Sequence of chain 1.C:
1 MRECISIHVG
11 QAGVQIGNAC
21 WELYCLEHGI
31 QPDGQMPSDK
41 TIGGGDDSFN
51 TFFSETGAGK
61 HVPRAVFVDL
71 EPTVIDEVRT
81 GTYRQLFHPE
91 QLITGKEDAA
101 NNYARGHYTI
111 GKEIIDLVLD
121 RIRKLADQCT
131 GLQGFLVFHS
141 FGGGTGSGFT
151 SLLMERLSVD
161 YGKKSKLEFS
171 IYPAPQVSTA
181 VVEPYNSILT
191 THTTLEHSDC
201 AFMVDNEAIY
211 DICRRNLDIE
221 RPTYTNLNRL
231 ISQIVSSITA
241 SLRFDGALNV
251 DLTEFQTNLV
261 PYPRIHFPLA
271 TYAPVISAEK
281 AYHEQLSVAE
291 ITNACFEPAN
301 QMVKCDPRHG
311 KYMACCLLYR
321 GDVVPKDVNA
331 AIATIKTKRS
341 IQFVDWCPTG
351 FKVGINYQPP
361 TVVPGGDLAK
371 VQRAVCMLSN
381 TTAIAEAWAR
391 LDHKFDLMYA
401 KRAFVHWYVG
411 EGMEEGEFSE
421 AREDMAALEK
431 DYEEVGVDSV

Binding-site contacts:
Ligand atom C13 contacts residue ILE316 of chain 1.D at 3.5 Å (hydrophobic).
Ligand atom N1 contacts residue ALA352 of chain 1.D at 3.5 Å.
Ligand atom C23 contacts residue VAL181 of chain 1.C at 3.6 Å (hydrophobic).
Ligand atom C7 contacts residue ALA248 of chain 1.D at 3.7 Å (hydrophobic).
Ligand atom C22 contacts residue LYS350 of chain 1.D at 3.7 Å.
Ligand atom C23 contacts residue ALA180 of chain 1.C at 3.5 Å (hydrophobic).
Ligand atom O1 contacts residue ALA248 of chain 1.D at 3.4 Å.
Ligand atom C20 contacts residue LYS350 of chain 1.D at 3.6 Å.
Ligand atom C8 contacts residue ASN256 of chain 1.D at 3.6 Å.
Ligand atom C21 contacts residue LYS350 of chain 1.D at 3.6 Å.
Ligand atom N1 contacts residue ALA315 of chain 1.D at 3.2 Å (h-bond).
Ligand atom C19 contacts residue ASN256 of chain 1.D at 3.5 Å.
Ligand atom C9 contacts residue ALA314 of chain 1.D at 3.6 Å (hydrophobic).
Ligand atom C21 contacts residue ASN256 of chain 1.D at 3.2 Å.
Ligand atom C20 contacts residue ASN256 of chain 1.D at 3.2 Å.
Ligand atom C22 contacts residue ALA180 of chain 1.C at 3.3 Å (hydrophobic).
Ligand atom C18 contacts residue MET257 of chain 1.D at 3.6 Å (hydrophobic).
Ligand atom O2 contacts residue LEU253 of chain 1.D at 3.5 Å.
Ligand atom C22 contacts residue THR179 of chain 1.C at 3.2 Å.
Ligand atom C15 contacts residue LYS350 of chain 1.D at 3.6 Å.
Ligand atom C18 contacts residue VAL313 of chain 1.D at 3.5 Å (hydrophobic).
Ligand atom C17 contacts residue ASN348 of chain 1.D at 3.5 Å.
Ligand atom N2 contacts residue ALA248 of chain 1.D at 3.3 Å.
Ligand atom N3 contacts residue ASN256 of chain 1.D at 3.5 Å.
Ligand atom C18 contacts residue ASN256 of chain 1.D at 3.3 Å.
Ligand atom N1 contacts residue ALA314 of chain 1.D at 3.7 Å.
Ligand atom C16 contacts residue ASN347 of chain 1.D at 3.7 Å.
Ligand atom C7 contacts residue LEU246 of chain 1.D at 3.7 Å (hydrophobic).
Ligand atom O2 contacts residue LYS252 of chain 1.D at 3.0 Å (salt-bridge).
Ligand atom C5 contacts residue ALA352 of chain 1.D at 3.6 Å (hydrophobic).
Ligand atom C13 contacts residue ILE368 of chain 1.D at 3.2 Å (hydrophobic).
Ligand atom C11 contacts residue LEU253 of chain 1.D at 3.6 Å (hydrophobic).
Ligand atom C2 contacts residue ASN256 of chain 1.D at 3.7 Å.
Ligand atom O1 contacts residue LEU246 of chain 1.D at 3.4 Å.
Ligand atom C3 contacts residue ASN256 of chain 1.D at 3.7 Å.
Ligand atom C19 contacts residue LYS350 of chain 1.D at 3.4 Å.
Ligand atom C17 contacts residue ASN256 of chain 1.D at 3.4 Å.
Ligand atom C14 contacts residue ILE316 of chain 1.D at 3.2 Å (hydrophobic).
Ligand atom O2 contacts residue ASN256 of chain 1.D at 2.7 Å (h-bond).
Ligand atom C21 contacts residue THR179 of chain 1.C at 3.2 Å.

Sequence of chain 1.D:
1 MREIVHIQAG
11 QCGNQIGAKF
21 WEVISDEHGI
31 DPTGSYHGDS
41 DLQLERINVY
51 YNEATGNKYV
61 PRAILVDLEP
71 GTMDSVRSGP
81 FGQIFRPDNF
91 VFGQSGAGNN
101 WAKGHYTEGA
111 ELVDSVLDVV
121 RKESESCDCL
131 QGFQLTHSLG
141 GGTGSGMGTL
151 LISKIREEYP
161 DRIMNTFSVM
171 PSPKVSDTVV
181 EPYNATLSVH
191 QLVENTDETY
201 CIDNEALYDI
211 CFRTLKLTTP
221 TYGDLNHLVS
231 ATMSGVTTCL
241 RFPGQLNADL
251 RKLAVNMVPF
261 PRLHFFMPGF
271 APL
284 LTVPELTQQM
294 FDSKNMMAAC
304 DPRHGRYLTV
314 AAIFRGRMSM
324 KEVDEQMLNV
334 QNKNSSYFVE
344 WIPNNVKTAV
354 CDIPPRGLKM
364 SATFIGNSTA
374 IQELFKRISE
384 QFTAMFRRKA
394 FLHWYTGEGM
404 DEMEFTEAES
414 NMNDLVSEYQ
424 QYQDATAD

This small molecule binds to this protein.
Small molecule (SMILES): O=C1NC(=O)[C@@H](c2cn3c4c(cccc24)CCC3)[C@@H]1c1c[nH]c2ccccc12